A small-molecule ligand and the protein it binds are described below.
Small molecule (SMILES): O=P(O)(O)OC1[C@H](O)[C@H](OP(=O)(O)O)C(OP(=O)(O)O)[C@H](OP(=O)(O)O)[C@H]1O

Sequence of chain 1.A:
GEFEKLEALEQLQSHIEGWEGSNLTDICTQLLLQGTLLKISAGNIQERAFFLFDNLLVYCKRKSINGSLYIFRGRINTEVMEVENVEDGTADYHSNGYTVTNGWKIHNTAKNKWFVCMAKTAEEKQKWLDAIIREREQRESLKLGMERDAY

Binding-site contacts:
Ligand atom O9P contacts residue LYS39 of chain 1.A at 3.7 Å.
Ligand atom OPH contacts residue LYS127 of chain 1.A at 4.0 Å.
Ligand atom O6P contacts residue LYS39 of chain 1.A at 4.2 Å.
Ligand atom O5P contacts residue LYS39 of chain 1.A at 2.9 Å (salt-bridge).
Ligand atom O5P contacts residue TYR59 of chain 1.A at 3.4 Å.
Ligand atom P4 contacts residue TYR59 of chain 1.A at 3.7 Å.
Ligand atom O8P contacts residue SER41 of chain 1.A at 4.2 Å.
Ligand atom O5 contacts residue ALA42 of chain 1.A at 3.7 Å.
Ligand atom O8P contacts residue TYR59 of chain 1.A at 3.9 Å.
Ligand atom P4 contacts residue SER41 of chain 1.A at 3.9 Å.
Ligand atom O7P contacts residue TYR59 of chain 1.A at 4.1 Å.
Ligand atom O7P contacts residue LYS127 of chain 1.A at 3.9 Å.
Ligand atom OPH contacts residue ALA42 of chain 1.A at 3.8 Å.
Ligand atom O2 contacts residue ASN44 of chain 1.A at 3.3 Å.
Ligand atom O2 contacts residue SER41 of chain 1.A at 4.1 Å.
Ligand atom P3 contacts residue ARG48 of chain 1.A at 3.7 Å.
Ligand atom O1P contacts residue GLN46 of chain 1.A at 4.1 Å.
Ligand atom P4 contacts residue LYS39 of chain 1.A at 3.6 Å.
Ligand atom O4P contacts residue ARG87 of chain 1.A at 2.8 Å (salt-bridge).
Ligand atom O7P contacts residue LYS39 of chain 1.A at 2.6 Å (salt-bridge).
Ligand atom O6P contacts residue TYR59 of chain 1.A at 3.8 Å.
Ligand atom O1 contacts residue ASN44 of chain 1.A at 3.8 Å.
Ligand atom P3 contacts residue ARG87 of chain 1.A at 3.6 Å.
Ligand atom P3 contacts residue LYS39 of chain 1.A at 3.5 Å.
Ligand atom O9P contacts residue TYR59 of chain 1.A at 2.6 Å (h-bond).
Ligand atom O5P contacts residue ARG87 of chain 1.A at 3.9 Å.
Ligand atom O1P contacts residue ASN44 of chain 1.A at 3.9 Å.
Ligand atom O8P contacts residue LYS127 of chain 1.A at 3.6 Å.
Ligand atom C3 contacts residue LYS39 of chain 1.A at 4.3 Å.
Ligand atom P3 contacts residue TYR59 of chain 1.A at 4.2 Å.
Ligand atom P5 contacts residue LYS127 of chain 1.A at 3.8 Å.
Ligand atom OPF contacts residue LYS127 of chain 1.A at 3.1 Å (salt-bridge).
Ligand atom O3 contacts residue LYS39 of chain 1.A at 3.0 Å (salt-bridge).
Ligand atom O4P contacts residue ARG48 of chain 1.A at 2.8 Å (salt-bridge).
Ligand atom O5 contacts residue LYS127 of chain 1.A at 3.7 Å.
Ligand atom O5P contacts residue ARG48 of chain 1.A at 2.9 Å (salt-bridge).
Ligand atom O7P contacts residue SER41 of chain 1.A at 2.6 Å (h-bond).
Ligand atom O5 contacts residue SER41 of chain 1.A at 4.3 Å.
Ligand atom O6P contacts residue ARG87 of chain 1.A at 3.4 Å (salt-bridge).
Ligand atom C2 contacts residue ASN44 of chain 1.A at 4.1 Å.